Sequence of chain 1.B:
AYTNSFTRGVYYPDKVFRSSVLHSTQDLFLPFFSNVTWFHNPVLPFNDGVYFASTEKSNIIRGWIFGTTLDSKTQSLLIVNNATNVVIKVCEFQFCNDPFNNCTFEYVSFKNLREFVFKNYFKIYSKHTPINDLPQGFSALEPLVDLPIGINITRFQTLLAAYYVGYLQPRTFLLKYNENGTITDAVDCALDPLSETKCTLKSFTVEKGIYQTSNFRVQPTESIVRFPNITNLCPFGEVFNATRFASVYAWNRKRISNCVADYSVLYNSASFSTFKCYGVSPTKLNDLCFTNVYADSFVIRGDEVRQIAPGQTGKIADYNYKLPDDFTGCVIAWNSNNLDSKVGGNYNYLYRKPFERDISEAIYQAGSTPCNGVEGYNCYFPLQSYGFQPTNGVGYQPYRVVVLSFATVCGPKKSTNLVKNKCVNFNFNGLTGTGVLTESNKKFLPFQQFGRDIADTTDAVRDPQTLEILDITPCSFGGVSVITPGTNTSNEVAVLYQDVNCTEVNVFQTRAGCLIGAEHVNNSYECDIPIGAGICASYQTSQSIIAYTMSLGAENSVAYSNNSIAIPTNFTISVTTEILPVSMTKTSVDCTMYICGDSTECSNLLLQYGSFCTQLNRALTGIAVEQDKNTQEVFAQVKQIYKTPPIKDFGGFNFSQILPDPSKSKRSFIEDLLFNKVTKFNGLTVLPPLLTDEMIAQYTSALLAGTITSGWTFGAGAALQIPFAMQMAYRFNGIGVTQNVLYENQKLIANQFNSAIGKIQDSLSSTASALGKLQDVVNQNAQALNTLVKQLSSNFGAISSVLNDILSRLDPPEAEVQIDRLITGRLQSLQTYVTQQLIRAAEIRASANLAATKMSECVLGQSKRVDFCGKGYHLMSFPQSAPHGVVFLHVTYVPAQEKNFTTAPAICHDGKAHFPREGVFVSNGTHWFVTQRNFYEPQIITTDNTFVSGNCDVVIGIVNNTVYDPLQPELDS

Binding-site contacts:
Ligand atom O5 contacts residue GLN1045 of chain 1.B at 3.7 Å.
Ligand atom C5 contacts residue GLN900 of chain 1.B at 4.4 Å.
Ligand atom O5 contacts residue ASN691 of chain 1.B at 2.3 Å (h-bond).
Ligand atom C3 contacts residue ASN691 of chain 1.B at 3.8 Å.
Ligand atom C2 contacts residue ASN691 of chain 1.B at 2.5 Å.
Ligand atom C7 contacts residue ASN691 of chain 1.B at 3.8 Å.
Ligand atom C4 contacts residue LEU896 of chain 1.B at 4.4 Å (hydrophobic).
Ligand atom C5 contacts residue ASN691 of chain 1.B at 3.7 Å.
Ligand atom C1 contacts residue LEU896 of chain 1.B at 4.3 Å (hydrophobic).
Ligand atom C1 contacts residue ASN691 of chain 1.B at 1.4 Å.
Ligand atom C3 contacts residue LEU896 of chain 1.B at 4.0 Å (hydrophobic).
Ligand atom C5 contacts residue LEU896 of chain 1.B at 4.2 Å (hydrophobic).
Ligand atom C8 contacts residue THR690 of chain 1.B at 4.3 Å.
Ligand atom N2 contacts residue ASN691 of chain 1.B at 3.0 Å (h-bond).
Ligand atom O6 contacts residue GLN900 of chain 1.B at 4.0 Å.
Ligand atom C2 contacts residue GLN1045 of chain 1.B at 4.1 Å.
Ligand atom O4 contacts residue LEU896 of chain 1.B at 3.9 Å.
Ligand atom C4 contacts residue ASN691 of chain 1.B at 4.2 Å.
Ligand atom O7 contacts residue ASN691 of chain 1.B at 4.1 Å.
Ligand atom C1 contacts residue GLN1045 of chain 1.B at 3.7 Å.
Ligand atom O5 contacts residue LEU896 of chain 1.B at 4.2 Å.

This protein binds this small molecule.
Small molecule (SMILES): CC(=O)N[C@H]1[C@H](O[C@H]2[C@H](O)[C@@H](NC(C)=O)CO[C@@H]2CO)O[C@H](CO)[C@@H](O[C@@H]2O[C@H](CO)[C@@H](O)[C@H](O)[C@@H]2O)[C@@H]1O